Sequence of chain 1.A:
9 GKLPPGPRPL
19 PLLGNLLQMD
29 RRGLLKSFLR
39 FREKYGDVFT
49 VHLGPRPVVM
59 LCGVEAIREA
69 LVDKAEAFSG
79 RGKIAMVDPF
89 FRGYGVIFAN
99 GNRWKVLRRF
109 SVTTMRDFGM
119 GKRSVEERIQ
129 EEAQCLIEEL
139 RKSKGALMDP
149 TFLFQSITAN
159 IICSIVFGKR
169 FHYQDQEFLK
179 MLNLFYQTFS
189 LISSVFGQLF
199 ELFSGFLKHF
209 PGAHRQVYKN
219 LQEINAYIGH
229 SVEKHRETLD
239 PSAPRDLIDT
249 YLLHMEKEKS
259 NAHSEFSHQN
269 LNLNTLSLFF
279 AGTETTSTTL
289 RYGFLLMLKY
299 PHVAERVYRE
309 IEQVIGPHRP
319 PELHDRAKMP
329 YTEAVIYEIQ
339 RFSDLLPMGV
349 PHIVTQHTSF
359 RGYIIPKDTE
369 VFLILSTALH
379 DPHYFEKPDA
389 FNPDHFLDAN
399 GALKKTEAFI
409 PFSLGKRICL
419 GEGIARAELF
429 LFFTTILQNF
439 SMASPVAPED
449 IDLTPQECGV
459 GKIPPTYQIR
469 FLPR

Binding-site contacts:
Ligand atom C9 contacts residue LEU197 of chain 1.A at 4.2 Å (hydrophobic).
Ligand atom C8 contacts residue GLN196 of chain 1.A at 4.4 Å.
Ligand atom C9 contacts residue GLY31 of chain 1.A at 4.4 Å.
Ligand atom C10 contacts residue GLY31 of chain 1.A at 4.0 Å.
Ligand atom O12 contacts residue ARG29 of chain 1.A at 3.2 Å (salt-bridge).
Ligand atom C6 contacts residue MET27 of chain 1.A at 4.1 Å (hydrophobic).
Ligand atom C11 contacts residue ASP28 of chain 1.A at 4.3 Å.
Ligand atom C2 contacts residue MET27 of chain 1.A at 4.4 Å (hydrophobic).
Ligand atom C7 contacts residue LEU197 of chain 1.A at 4.5 Å (hydrophobic).
Ligand atom C7 contacts residue MET27 of chain 1.A at 4.2 Å (hydrophobic).
Ligand atom C4 contacts residue ARG29 of chain 1.A at 4.1 Å.
Ligand atom C10 contacts residue ARG29 of chain 1.A at 3.6 Å.
Ligand atom C2 contacts residue LEU24 of chain 1.A at 3.7 Å (hydrophobic).
Ligand atom C7 contacts residue LEU24 of chain 1.A at 4.4 Å (hydrophobic).
Ligand atom C10 contacts residue ASP28 of chain 1.A at 4.2 Å.
Ligand atom C10 contacts residue VAL193 of chain 1.A at 3.9 Å (hydrophobic).
Ligand atom C5 contacts residue ARG29 of chain 1.A at 4.2 Å.
Ligand atom C5 contacts residue LEU24 of chain 1.A at 4.0 Å (hydrophobic).
Ligand atom C5 contacts residue MET27 of chain 1.A at 3.9 Å (hydrophobic).
Ligand atom C6 contacts residue ASP28 of chain 1.A at 3.7 Å.
Ligand atom C5 contacts residue ASP28 of chain 1.A at 4.3 Å.
Ligand atom C6 contacts residue ARG29 of chain 1.A at 4.0 Å.
Ligand atom C1 contacts residue MET27 of chain 1.A at 3.6 Å (hydrophobic).
Ligand atom C9 contacts residue GLN196 of chain 1.A at 3.9 Å.
Ligand atom O12 contacts residue MET27 of chain 1.A at 3.9 Å.
Ligand atom C2 contacts residue ARG29 of chain 1.A at 4.5 Å.
Ligand atom C3 contacts residue LEU24 of chain 1.A at 4.3 Å (hydrophobic).
Ligand atom C9 contacts residue VAL193 of chain 1.A at 4.2 Å (hydrophobic).
Ligand atom C7 contacts residue LEU200 of chain 1.A at 4.1 Å (hydrophobic).
Ligand atom C8 contacts residue LEU32 of chain 1.A at 3.8 Å (hydrophobic).
Ligand atom C11 contacts residue ARG29 of chain 1.A at 3.9 Å.
Ligand atom C1 contacts residue ARG29 of chain 1.A at 3.3 Å.
Ligand atom C8 contacts residue GLY31 of chain 1.A at 4.4 Å.

A small-molecule ligand and the protein it binds are described below.
Small molecule (SMILES): OC[C@H]1O[C@H](O[C@H]2[C@H](O)[C@@H](O)[C@H](OCCCCCC3CCCCC3)O[C@@H]2CO)[C@H](O)[C@@H](O)[C@@H]1O